A protein and the small-molecule ligand that binds it are described below.
Small molecule (SMILES): CCCc1c(OCCCOc2ccc(OCC(=O)O)cc2)ccc(C(C)=O)c1O

Binding-site contacts:
Ligand atom C12 contacts residue ARG74 of chain 1.A at 3.6 Å.
Ligand atom C17 contacts residue LYS157 of chain 1.A at 3.7 Å.
Ligand atom C22 contacts residue HIS239 of chain 1.A at 3.9 Å.
Ligand atom O25 contacts residue PHE72 of chain 1.A at 3.8 Å.
Ligand atom C10 contacts residue CYS75 of chain 1.A at 3.9 Å (hydrophobic).
Ligand atom O16 contacts residue ARG74 of chain 1.A at 3.3 Å.
Ligand atom C14 contacts residue LEU120 of chain 1.A at 3.5 Å (hydrophobic).
Ligand atom O28 contacts residue HIS113 of chain 1.A at 2.7 Å (h-bond).
Ligand atom C23 contacts residue HIS239 of chain 1.A at 3.7 Å.
Ligand atom O28 contacts residue LEU259 of chain 1.A at 3.3 Å.
Ligand atom C7 contacts residue VAL131 of chain 1.A at 3.7 Å (hydrophobic).
Ligand atom C24 contacts residue CYS75 of chain 1.A at 3.7 Å (hydrophobic).
Ligand atom C13 contacts residue THR79 of chain 1.A at 3.6 Å.
Ligand atom C15 contacts residue ARG74 of chain 1.A at 3.8 Å.
Ligand atom C27 contacts residue HIS113 of chain 1.A at 3.3 Å.
Ligand atom C20 contacts residue CYS75 of chain 1.A at 3.9 Å (hydrophobic).
Ligand atom C2 contacts residue LEU129 of chain 1.A at 3.7 Å (hydrophobic).
Ligand atom O16 contacts residue TRP54 of chain 1.A at 3.6 Å.
Ligand atom C2 contacts residue CYS75 of chain 1.A at 3.7 Å (hydrophobic).
Ligand atom C3 contacts residue THR78 of chain 1.A at 3.9 Å.
Ligand atom O29 contacts residue HIS113 of chain 1.A at 3.3 Å (h-bond).
Ligand atom C24 contacts residue HIS239 of chain 1.A at 3.8 Å.
Ligand atom O16 contacts residue VAL131 of chain 1.A at 3.8 Å.
Ligand atom O29 contacts residue HIS239 of chain 1.A at 2.8 Å (h-bond).
Ligand atom C17 contacts residue LEU120 of chain 1.A at 3.6 Å (hydrophobic).
Ligand atom C5 contacts residue CYS75 of chain 1.A at 3.6 Å (hydrophobic).
Ligand atom O8 contacts residue THR78 of chain 1.A at 2.8 Å (h-bond).
Ligand atom C4 contacts residue THR78 of chain 1.A at 3.9 Å.
Ligand atom C27 contacts residue TYR263 of chain 1.A at 3.8 Å (hydrophobic).
Ligand atom C23 contacts residue THR79 of chain 1.A at 3.6 Å.
Ligand atom C9 contacts residue THR78 of chain 1.A at 3.8 Å.
Ligand atom C11 contacts residue ILE154 of chain 1.A at 3.7 Å (hydrophobic).
Ligand atom O29 contacts residue TYR263 of chain 1.A at 2.9 Å (h-bond).
Ligand atom C22 contacts residue CYS75 of chain 1.A at 3.8 Å (hydrophobic).
Ligand atom O18 contacts residue ILE154 of chain 1.A at 3.9 Å.
Ligand atom O29 contacts residue MET243 of chain 1.A at 3.8 Å.
Ligand atom C12 contacts residue VAL131 of chain 1.A at 3.6 Å (hydrophobic).
Ligand atom O28 contacts residue THR79 of chain 1.A at 3.4 Å (h-bond).
Ligand atom O6 contacts residue LEU129 of chain 1.A at 3.5 Å.
Ligand atom C21 contacts residue HIS239 of chain 1.A at 3.9 Å.

Sequence of chain 1.A:
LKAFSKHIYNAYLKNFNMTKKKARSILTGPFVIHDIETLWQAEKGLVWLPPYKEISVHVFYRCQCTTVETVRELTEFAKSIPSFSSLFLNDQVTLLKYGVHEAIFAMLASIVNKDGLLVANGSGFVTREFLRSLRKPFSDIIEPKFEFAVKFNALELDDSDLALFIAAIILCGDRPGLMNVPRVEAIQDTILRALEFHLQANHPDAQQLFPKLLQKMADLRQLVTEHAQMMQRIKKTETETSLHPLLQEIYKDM